Sequence of chain 1.A:
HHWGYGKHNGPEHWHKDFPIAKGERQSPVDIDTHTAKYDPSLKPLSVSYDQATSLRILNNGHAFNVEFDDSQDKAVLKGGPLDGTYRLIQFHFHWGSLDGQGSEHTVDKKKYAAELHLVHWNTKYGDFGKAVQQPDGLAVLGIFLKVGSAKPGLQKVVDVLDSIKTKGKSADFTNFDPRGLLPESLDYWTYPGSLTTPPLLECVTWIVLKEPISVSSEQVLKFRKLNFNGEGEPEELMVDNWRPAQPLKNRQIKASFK

Binding-site contacts:
Ligand atom OAF contacts residue HIS118 of chain 1.A at 3.3 Å (h-bond).
Ligand atom NAC contacts residue ZN1 of chain 1.B at 1.9 Å.
Ligand atom CAM contacts residue VAL133 of chain 1.A at 3.9 Å (hydrophobic).
Ligand atom SAY contacts residue ZN1 of chain 1.B at 3.0 Å.
Ligand atom CAH contacts residue LEU196 of chain 1.A at 3.9 Å (hydrophobic).
Ligand atom CAK contacts residue LEU196 of chain 1.A at 3.8 Å (hydrophobic).
Ligand atom OAF contacts residue HIS93 of chain 1.A at 3.3 Å.
Ligand atom CAI contacts residue LEU196 of chain 1.A at 3.8 Å (hydrophobic).
Ligand atom SAY contacts residue THR197 of chain 1.A at 3.9 Å.
Ligand atom NAP contacts residue LEU196 of chain 1.A at 4.0 Å.
Ligand atom NAC contacts residue HIS93 of chain 1.A at 3.2 Å (h-bond).
Ligand atom OAR contacts residue VAL133 of chain 1.A at 3.8 Å.
Ligand atom CAJ contacts residue LEU196 of chain 1.A at 3.9 Å (hydrophobic).
Ligand atom SAY contacts residue HIS93 of chain 1.A at 3.9 Å.
Ligand atom OAD contacts residue PHE129 of chain 1.A at 3.2 Å.
Ligand atom OAF contacts residue ZN1 of chain 1.B at 3.0 Å.
Ligand atom NAC contacts residue HIS95 of chain 1.A at 3.3 Å (h-bond).
Ligand atom CAH contacts residue THR198 of chain 1.A at 3.2 Å.
Ligand atom OAE contacts residue LEU196 of chain 1.A at 3.3 Å.
Ligand atom CAJ contacts residue THR198 of chain 1.A at 3.2 Å.
Ligand atom OAE contacts residue TRP207 of chain 1.A at 3.5 Å.
Ligand atom CAU contacts residue GOL1 of chain 1.E at 4.0 Å.
Ligand atom CAV contacts residue LEU196 of chain 1.A at 3.9 Å (hydrophobic).
Ligand atom CAK contacts residue VAL120 of chain 1.A at 3.8 Å (hydrophobic).
Ligand atom OAE contacts residue THR197 of chain 1.A at 2.9 Å (h-bond).
Ligand atom CAX contacts residue VAL133 of chain 1.A at 3.8 Å (hydrophobic).
Ligand atom OAE contacts residue SER195 of chain 1.A at 4.0 Å.
Ligand atom CAI contacts residue GLN91 of chain 1.A at 3.8 Å.
Ligand atom CAG contacts residue PHE129 of chain 1.A at 3.7 Å (hydrophobic).
Ligand atom SAY contacts residue HIS118 of chain 1.A at 3.9 Å.
Ligand atom CAV contacts residue HIS93 of chain 1.A at 4.0 Å.
Ligand atom OAF contacts residue VAL141 of chain 1.A at 3.8 Å.
Ligand atom OAF contacts residue VAL120 of chain 1.A at 3.9 Å.
Ligand atom CAK contacts residue HIS93 of chain 1.A at 4.0 Å.
Ligand atom CAO contacts residue LEU196 of chain 1.A at 4.1 Å (hydrophobic).
Ligand atom NAC contacts residue THR197 of chain 1.A at 2.8 Å (h-bond).
Ligand atom OAF contacts residue TRP207 of chain 1.A at 4.0 Å.
Ligand atom CAH contacts residue GOL1 of chain 1.E at 4.0 Å.
Ligand atom NAC contacts residue HIS118 of chain 1.A at 3.3 Å (h-bond).
Ligand atom CAU contacts residue LEU196 of chain 1.A at 3.8 Å (hydrophobic).

A small-molecule ligand and the protein it binds are described below.
Small molecule (SMILES): COc1ccc(CCNC(=O)c2ccc(S(N)(=O)=O)cc2)cc1OC